A protein and the small-molecule ligand that binds it are described below.
Small molecule (SMILES): Nc1nc(SCCCN2CCCCC2)nc2sc3c(c12)CCC3

Sequence of chain 4.A:
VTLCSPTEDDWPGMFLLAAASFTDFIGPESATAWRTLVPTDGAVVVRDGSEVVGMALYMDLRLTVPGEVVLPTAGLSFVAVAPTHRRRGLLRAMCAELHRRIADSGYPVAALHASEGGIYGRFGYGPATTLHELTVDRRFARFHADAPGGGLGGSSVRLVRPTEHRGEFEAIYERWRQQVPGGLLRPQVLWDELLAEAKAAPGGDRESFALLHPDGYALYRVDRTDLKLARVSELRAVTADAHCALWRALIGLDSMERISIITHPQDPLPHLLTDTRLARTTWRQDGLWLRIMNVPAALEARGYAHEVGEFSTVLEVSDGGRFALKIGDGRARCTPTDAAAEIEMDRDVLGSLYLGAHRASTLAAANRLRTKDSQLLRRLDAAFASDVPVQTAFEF

Binding-site contacts:
Ligand atom C20 contacts residue PHE104 of chain 4.A at 3.5 Å (hydrophobic).
Ligand atom N03 contacts residue PHE422 of chain 4.A at 3.5 Å (h-bond).
Ligand atom C08 contacts residue GLU421 of chain 4.A at 3.4 Å.
Ligand atom C21 contacts residue ALA53 of chain 4.A at 3.8 Å (hydrophobic).
Ligand atom C16 contacts residue TRP56 of chain 4.A at 3.8 Å (hydrophobic).
Ligand atom N01 contacts residue TRP56 of chain 4.A at 3.5 Å.
Ligand atom C22 contacts residue TRP56 of chain 4.A at 3.8 Å (hydrophobic).
Ligand atom C10 contacts residue PHE422 of chain 4.A at 3.3 Å (hydrophobic).
Ligand atom C21 contacts residue PHE104 of chain 4.A at 3.7 Å (hydrophobic).
Ligand atom S05 contacts residue SO41 of chain 4.G at 3.8 Å.
Ligand atom C06 contacts residue SO41 of chain 4.G at 3.6 Å.
Ligand atom N09 contacts residue SO41 of chain 4.G at 3.2 Å (h-bond).
Ligand atom S17 contacts residue PHE104 of chain 4.A at 3.7 Å.
Ligand atom C14 contacts residue GLU421 of chain 4.A at 3.1 Å.
Ligand atom C04 contacts residue SO41 of chain 4.G at 3.2 Å.
Ligand atom N01 contacts residue SER103 of chain 4.A at 3.3 Å (h-bond).
Ligand atom C07 contacts residue ASP46 of chain 4.A at 3.7 Å.
Ligand atom C02 contacts residue SO41 of chain 4.G at 3.4 Å.
Ligand atom S17 contacts residue ALA53 of chain 4.A at 3.6 Å.
Ligand atom C18 contacts residue TRP56 of chain 4.A at 3.6 Å (hydrophobic).
Ligand atom C11 contacts residue SO41 of chain 4.G at 3.8 Å.
Ligand atom N01 contacts residue PHE422 of chain 4.A at 3.0 Å (h-bond).
Ligand atom N03 contacts residue SO41 of chain 4.G at 3.0 Å (h-bond).
Ligand atom C13 contacts residue ALA140 of chain 4.A at 3.8 Å (hydrophobic).
Ligand atom C20 contacts residue TRP56 of chain 4.A at 3.6 Å (hydrophobic).
Ligand atom C12 contacts residue ALA140 of chain 4.A at 3.8 Å (hydrophobic).
Ligand atom C02 contacts residue TRP56 of chain 4.A at 3.5 Å (hydrophobic).
Ligand atom N01 contacts residue MET85 of chain 4.A at 3.6 Å.
Ligand atom C10 contacts residue SO41 of chain 4.G at 3.4 Å.
Ligand atom C08 contacts residue SO41 of chain 4.G at 3.7 Å.
Ligand atom C23 contacts residue TRP56 of chain 4.A at 3.8 Å (hydrophobic).
Ligand atom N15 contacts residue ILE48 of chain 4.A at 3.5 Å.
Ligand atom C11 contacts residue HIS139 of chain 4.A at 3.4 Å.
Ligand atom C07 contacts residue SO41 of chain 4.G at 3.2 Å.
Ligand atom C19 contacts residue TRP56 of chain 4.A at 3.5 Å (hydrophobic).
Ligand atom C02 contacts residue PHE422 of chain 4.A at 3.7 Å (hydrophobic).
Ligand atom N15 contacts residue SO41 of chain 4.G at 3.8 Å.
Ligand atom C19 contacts residue PHE104 of chain 4.A at 3.7 Å (hydrophobic).
Ligand atom C04 contacts residue TRP56 of chain 4.A at 3.8 Å (hydrophobic).
Ligand atom N03 contacts residue TRP56 of chain 4.A at 3.8 Å.